Binding-site contacts:
Ligand atom C6 contacts residue ASN590 of chain 1.B at 4.4 Å.
Ligand atom C2 contacts residue ASN590 of chain 1.B at 2.5 Å.
Ligand atom N2 contacts residue ASN590 of chain 1.B at 2.9 Å (h-bond).
Ligand atom O5 contacts residue ASN590 of chain 1.B at 2.4 Å (h-bond).
Ligand atom C5 contacts residue ASN590 of chain 1.B at 3.7 Å.
Ligand atom C1 contacts residue ASN590 of chain 1.B at 1.4 Å.
Ligand atom C8 contacts residue ASN590 of chain 1.B at 4.4 Å.
Ligand atom C4 contacts residue ASN590 of chain 1.B at 4.2 Å.
Ligand atom O7 contacts residue ASN590 of chain 1.B at 3.2 Å (h-bond).
Ligand atom C7 contacts residue ASN590 of chain 1.B at 3.2 Å.
Ligand atom C3 contacts residue ASN590 of chain 1.B at 3.8 Å.

Sequence of chain 1.B:
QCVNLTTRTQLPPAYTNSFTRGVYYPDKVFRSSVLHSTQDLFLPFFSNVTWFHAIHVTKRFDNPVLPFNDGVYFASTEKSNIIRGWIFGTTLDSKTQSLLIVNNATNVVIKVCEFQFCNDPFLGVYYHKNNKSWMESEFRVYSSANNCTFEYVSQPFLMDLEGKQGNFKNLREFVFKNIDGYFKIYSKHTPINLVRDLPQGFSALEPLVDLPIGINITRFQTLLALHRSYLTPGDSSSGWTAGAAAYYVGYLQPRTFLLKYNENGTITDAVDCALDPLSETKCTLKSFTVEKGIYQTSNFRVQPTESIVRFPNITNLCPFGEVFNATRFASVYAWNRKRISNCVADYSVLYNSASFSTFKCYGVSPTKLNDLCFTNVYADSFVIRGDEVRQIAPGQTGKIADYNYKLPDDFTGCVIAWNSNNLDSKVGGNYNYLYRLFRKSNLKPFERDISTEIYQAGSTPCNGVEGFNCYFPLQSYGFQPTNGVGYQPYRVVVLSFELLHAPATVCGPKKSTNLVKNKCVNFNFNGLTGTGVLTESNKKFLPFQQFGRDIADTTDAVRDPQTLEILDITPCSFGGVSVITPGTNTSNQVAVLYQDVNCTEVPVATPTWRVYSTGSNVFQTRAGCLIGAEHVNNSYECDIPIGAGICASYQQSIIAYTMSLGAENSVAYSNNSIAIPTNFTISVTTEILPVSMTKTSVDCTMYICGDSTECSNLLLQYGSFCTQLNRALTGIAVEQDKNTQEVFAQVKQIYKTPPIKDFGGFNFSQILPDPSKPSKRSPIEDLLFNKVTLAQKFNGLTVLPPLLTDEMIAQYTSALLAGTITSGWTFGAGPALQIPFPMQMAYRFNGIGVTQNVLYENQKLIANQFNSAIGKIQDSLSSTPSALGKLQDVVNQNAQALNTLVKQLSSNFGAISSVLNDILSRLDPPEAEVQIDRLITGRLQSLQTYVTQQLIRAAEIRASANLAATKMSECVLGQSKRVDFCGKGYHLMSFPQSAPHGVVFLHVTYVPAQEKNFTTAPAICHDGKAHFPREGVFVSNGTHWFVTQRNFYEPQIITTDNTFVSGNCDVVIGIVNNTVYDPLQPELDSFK

This protein binds this small molecule.
Small molecule (SMILES): CC(=O)N[C@@H]1[C@@H](O)[C@H](O)[C@@H](CO)O[C@H]1O